Sequence of chain 2.A:
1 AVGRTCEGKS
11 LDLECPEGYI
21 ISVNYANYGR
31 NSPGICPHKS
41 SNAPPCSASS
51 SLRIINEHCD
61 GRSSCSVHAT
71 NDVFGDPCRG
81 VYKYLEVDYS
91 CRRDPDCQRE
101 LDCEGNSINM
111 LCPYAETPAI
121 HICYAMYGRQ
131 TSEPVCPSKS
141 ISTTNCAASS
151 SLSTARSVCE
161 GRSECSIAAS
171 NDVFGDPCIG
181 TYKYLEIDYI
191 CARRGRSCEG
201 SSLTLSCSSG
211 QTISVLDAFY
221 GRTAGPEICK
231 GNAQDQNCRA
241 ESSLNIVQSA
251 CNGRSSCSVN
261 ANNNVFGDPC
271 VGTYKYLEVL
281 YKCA

The small molecule below binds the protein below.
Small molecule (SMILES): C[C@@H]1O[C@@H](O)[C@H](O)[C@H](O)[C@H]1O

Binding-site contacts:
Ligand atom C6 contacts residue THR181 of chain 2.A at 4.1 Å.
Ligand atom O5 contacts residue GLY180 of chain 2.A at 3.5 Å.
Ligand atom O2 contacts residue THR181 of chain 2.A at 4.1 Å.
Ligand atom O3 contacts residue GLU104 of chain 2.A at 2.6 Å (salt-bridge).
Ligand atom O4 contacts residue TYR182 of chain 2.A at 3.7 Å.
Ligand atom C4 contacts residue TYR182 of chain 2.A at 4.2 Å (hydrophobic).
Ligand atom C4 contacts residue THR181 of chain 2.A at 3.6 Å.
Ligand atom C6 contacts residue SER140 of chain 2.A at 3.6 Å.
Ligand atom O3 contacts residue ASN171 of chain 2.A at 3.0 Å (h-bond).
Ligand atom O4 contacts residue GLU104 of chain 2.A at 2.7 Å (salt-bridge).
Ligand atom C3 contacts residue GLU104 of chain 2.A at 3.5 Å.
Ligand atom O2 contacts residue LYS183 of chain 2.A at 3.2 Å (salt-bridge).
Ligand atom C3 contacts residue ASP176 of chain 2.A at 4.1 Å.
Ligand atom O3 contacts residue THR181 of chain 2.A at 4.3 Å.
Ligand atom O2 contacts residue CYS178 of chain 2.A at 3.7 Å.
Ligand atom C2 contacts residue LYS183 of chain 2.A at 4.0 Å.
Ligand atom O3 contacts residue LYS183 of chain 2.A at 2.8 Å (salt-bridge).
Ligand atom O2 contacts residue GLY180 of chain 2.A at 2.9 Å (h-bond).
Ligand atom C6 contacts residue TYR182 of chain 2.A at 3.9 Å (hydrophobic).
Ligand atom C2 contacts residue ASP176 of chain 2.A at 3.4 Å.
Ligand atom O5 contacts residue THR181 of chain 2.A at 4.2 Å.
Ligand atom C4 contacts residue GLU104 of chain 2.A at 3.6 Å.
Ligand atom C3 contacts residue THR181 of chain 2.A at 4.5 Å.
Ligand atom C6 contacts residue GLY180 of chain 2.A at 3.8 Å.
Ligand atom C4 contacts residue LYS183 of chain 2.A at 3.9 Å.
Ligand atom C2 contacts residue GLY180 of chain 2.A at 3.8 Å.
Ligand atom O2 contacts residue ASN171 of chain 2.A at 4.5 Å.
Ligand atom C3 contacts residue ASN171 of chain 2.A at 4.0 Å.
Ligand atom O2 contacts residue ASP176 of chain 2.A at 2.6 Å (salt-bridge).
Ligand atom C2 contacts residue ASN171 of chain 2.A at 4.2 Å.
Ligand atom C1 contacts residue GLY180 of chain 2.A at 3.5 Å.
Ligand atom C5 contacts residue GLY180 of chain 2.A at 4.3 Å.
Ligand atom O2 contacts residue ILE179 of chain 2.A at 3.3 Å.
Ligand atom O4 contacts residue THR181 of chain 2.A at 3.9 Å.
Ligand atom C5 contacts residue THR181 of chain 2.A at 4.5 Å.
Ligand atom O3 contacts residue ASP176 of chain 2.A at 3.6 Å.
Ligand atom O4 contacts residue LYS183 of chain 2.A at 4.4 Å.
Ligand atom C3 contacts residue LYS183 of chain 2.A at 3.7 Å.